Binding-site contacts:
Ligand atom C15 contacts residue GLU14 of chain 1.Y at 2.5 Å.
Ligand atom C4 contacts residue LEU27 of chain 1.Y at 3.5 Å (hydrophobic).
Ligand atom N contacts residue ILE120 of chain 1.Y at 4.1 Å.
Ligand atom C4 contacts residue VAL107 of chain 1.Y at 3.6 Å (hydrophobic).
Ligand atom C2 contacts residue LEU27 of chain 1.Y at 2.9 Å (hydrophobic).
Ligand atom C13 contacts residue LEU23 of chain 1.Y at 4.2 Å (hydrophobic).
Ligand atom C3 contacts residue LEU27 of chain 1.Y at 3.2 Å (hydrophobic).
Ligand atom C15 contacts residue TYR148 of chain 1.Y at 3.6 Å (hydrophobic).
Ligand atom C7 contacts residue ARG31 of chain 1.Y at 3.6 Å.
Ligand atom C15 contacts residue GLU15 of chain 1.Y at 4.1 Å.
Ligand atom O3 contacts residue ALA144 of chain 1.Y at 4.2 Å.
Ligand atom C3 contacts residue VAL107 of chain 1.Y at 4.2 Å (hydrophobic).
Ligand atom C4 contacts residue VAL28 of chain 1.Y at 3.6 Å (hydrophobic).
Ligand atom C6 contacts residue ARG31 of chain 1.Y at 3.1 Å.
Ligand atom O1 contacts residue ALA144 of chain 1.Y at 3.8 Å.
Ligand atom O1 contacts residue TYR145 of chain 1.Y at 3.9 Å.
Ligand atom C6 contacts residue VAL107 of chain 1.Y at 3.9 Å (hydrophobic).
Ligand atom C14 contacts residue GLU15 of chain 1.Y at 4.0 Å.
Ligand atom C2 contacts residue LEU23 of chain 1.Y at 3.6 Å (hydrophobic).
Ligand atom C3 contacts residue VAL28 of chain 1.Y at 3.8 Å (hydrophobic).
Ligand atom C11 contacts residue ILE120 of chain 1.Y at 4.2 Å (hydrophobic).
Ligand atom C13 contacts residue GLU14 of chain 1.Y at 4.2 Å.
Ligand atom C13 contacts residue LEU109 of chain 1.Y at 3.8 Å (hydrophobic).
Ligand atom N contacts residue LEU27 of chain 1.Y at 3.9 Å.
Ligand atom C12 contacts residue LEU23 of chain 1.Y at 3.8 Å (hydrophobic).
Ligand atom O1 contacts residue TYR148 of chain 1.Y at 3.3 Å.
Ligand atom C14 contacts residue GLU14 of chain 1.Y at 3.1 Å.
Ligand atom C12 contacts residue LEU109 of chain 1.Y at 3.8 Å (hydrophobic).
Ligand atom C4 contacts residue ARG31 of chain 1.Y at 3.8 Å.
Ligand atom O2 contacts residue ILE120 of chain 1.Y at 3.7 Å.
Ligand atom C10 contacts residue LEU27 of chain 1.Y at 4.2 Å (hydrophobic).
Ligand atom C16 contacts residue TYR148 of chain 1.Y at 3.7 Å (hydrophobic).
Ligand atom C5 contacts residue ARG31 of chain 1.Y at 3.5 Å.
Ligand atom C1 contacts residue LEU27 of chain 1.Y at 3.4 Å (hydrophobic).
Ligand atom C3 contacts residue LEU23 of chain 1.Y at 4.1 Å (hydrophobic).
Ligand atom C6 contacts residue TYR88 of chain 1.Y at 3.9 Å (hydrophobic).
Ligand atom C16 contacts residue GLU14 of chain 1.Y at 3.2 Å.
Ligand atom C5 contacts residue VAL107 of chain 1.Y at 3.8 Å (hydrophobic).
Ligand atom C10 contacts residue ILE120 of chain 1.Y at 4.1 Å (hydrophobic).
Ligand atom C8 contacts residue ALA144 of chain 1.Y at 3.9 Å (hydrophobic).

This protein binds this small molecule.
Small molecule (SMILES): O=S(=O)(O)c1cccc2cccc(Nc3ccccc3)c12

Sequence of chain 1.Y:
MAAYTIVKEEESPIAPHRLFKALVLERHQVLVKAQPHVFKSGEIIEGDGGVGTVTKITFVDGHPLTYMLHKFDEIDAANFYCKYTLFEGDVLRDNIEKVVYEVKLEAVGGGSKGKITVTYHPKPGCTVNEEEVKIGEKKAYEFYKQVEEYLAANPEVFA